Sequence of chain 2.A:
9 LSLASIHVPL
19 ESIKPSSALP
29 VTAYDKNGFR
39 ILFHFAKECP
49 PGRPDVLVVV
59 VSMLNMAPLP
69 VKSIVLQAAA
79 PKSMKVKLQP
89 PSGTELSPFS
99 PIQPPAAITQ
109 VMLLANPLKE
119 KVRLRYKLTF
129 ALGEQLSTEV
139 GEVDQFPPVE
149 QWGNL

A small-molecule ligand and the protein it binds are described below.
Small molecule (SMILES): CC(C)C[C@H](NC(=O)[C@@H]1CCCN1C(=O)CNC(=O)[C@H](Cc1ccccc1)NC(=O)[C@@H](N)CC(=O)O)C(=O)N[C@H](C(=O)NCC(=O)N[C@@H](C)C=O)C(C)C

Binding-site contacts:
Ligand atom O contacts residue LYS80 of chain 2.A at 3.0 Å (salt-bridge).
Ligand atom CG1 contacts residue VAL84 of chain 2.A at 3.6 Å (hydrophobic).
Ligand atom O contacts residue ALA77 of chain 2.A at 3.7 Å.
Ligand atom CD2 contacts residue ARG123 of chain 2.A at 3.6 Å.
Ligand atom CA contacts residue LEU86 of chain 2.A at 3.1 Å (hydrophobic).
Ligand atom CA contacts residue ALA78 of chain 2.A at 3.6 Å (hydrophobic).
Ligand atom CD2 contacts residue ALA78 of chain 2.A at 3.5 Å (hydrophobic).
Ligand atom O contacts residue GLN75 of chain 2.A at 3.2 Å.
Ligand atom CB contacts residue PRO88 of chain 2.A at 3.7 Å (hydrophobic).
Ligand atom CD2 contacts residue ALA77 of chain 2.A at 3.6 Å (hydrophobic).
Ligand atom CD2 contacts residue PRO79 of chain 2.A at 3.7 Å (hydrophobic).
Ligand atom CB contacts residue GLN87 of chain 2.A at 3.5 Å.
Ligand atom C contacts residue ALA78 of chain 2.A at 3.6 Å (hydrophobic).
Ligand atom O contacts residue ALA77 of chain 2.A at 3.6 Å.
Ligand atom CE2 contacts residue ARG121 of chain 2.A at 3.7 Å.
Ligand atom CG contacts residue LYS80 of chain 2.A at 3.2 Å.
Ligand atom CE2 contacts residue ALA77 of chain 2.A at 3.8 Å (hydrophobic).
Ligand atom CB contacts residue LEU86 of chain 2.A at 3.4 Å (hydrophobic).
Ligand atom O contacts residue ALA76 of chain 2.A at 3.0 Å (h-bond).
Ligand atom C contacts residue ALA76 of chain 2.A at 3.5 Å (hydrophobic).
Ligand atom N contacts residue ALA76 of chain 2.A at 2.7 Å (h-bond).
Ligand atom OD1 contacts residue LYS80 of chain 2.A at 2.8 Å (salt-bridge).
Ligand atom C contacts residue LYS80 of chain 2.A at 3.6 Å.
Ligand atom CB contacts residue ALA76 of chain 2.A at 3.6 Å (hydrophobic).
Ligand atom CD1 contacts residue ARG123 of chain 2.A at 3.6 Å.
Ligand atom CD1 contacts residue LYS125 of chain 2.A at 3.7 Å.
Ligand atom C contacts residue LYS80 of chain 2.A at 3.7 Å.
Ligand atom CZ contacts residue ARG123 of chain 2.A at 3.7 Å.
Ligand atom CE1 contacts residue ARG123 of chain 2.A at 3.5 Å.
Ligand atom CA contacts residue ALA78 of chain 2.A at 3.6 Å (hydrophobic).
Ligand atom OD2 contacts residue LYS80 of chain 2.A at 3.2 Å (salt-bridge).
Ligand atom CA contacts residue ALA76 of chain 2.A at 3.5 Å (hydrophobic).
Ligand atom O contacts residue ALA76 of chain 2.A at 3.8 Å.
Ligand atom N contacts residue ALA78 of chain 2.A at 2.7 Å (h-bond).
Ligand atom O contacts residue LYS80 of chain 2.A at 3.3 Å.
Ligand atom CG contacts residue ARG123 of chain 2.A at 3.8 Å.
Ligand atom O contacts residue LEU86 of chain 2.A at 3.4 Å.
Ligand atom CE2 contacts residue ARG123 of chain 2.A at 3.6 Å.
Ligand atom O contacts residue PRO79 of chain 2.A at 3.5 Å.
Ligand atom CA contacts residue ALA76 of chain 2.A at 3.5 Å (hydrophobic).